The small molecule below binds the protein below.
Small molecule (SMILES): CCC(CC)O[C@@H]1C=C(C(=O)O)C[C@H](N)[C@H]1NC(C)=O

Binding-site contacts:
Ligand atom O1B contacts residue TYR324 of chain 2.A at 3.6 Å.
Ligand atom C4 contacts residue GLU38 of chain 2.A at 3.6 Å.
Ligand atom C1 contacts residue TYR324 of chain 2.A at 3.0 Å (hydrophobic).
Ligand atom C10 contacts residue ARG71 of chain 2.A at 4.0 Å.
Ligand atom C1 contacts residue ARG289 of chain 2.A at 3.5 Å.
Ligand atom C3 contacts residue GLU38 of chain 2.A at 3.8 Å.
Ligand atom C5 contacts residue ASP70 of chain 2.A at 4.0 Å.
Ligand atom C82 contacts residue ARG144 of chain 2.A at 3.8 Å.
Ligand atom C7 contacts residue ARG212 of chain 2.A at 3.7 Å.
Ligand atom C91 contacts residue ASN214 of chain 2.A at 3.6 Å.
Ligand atom C3 contacts residue ARG37 of chain 2.A at 3.9 Å.
Ligand atom C82 contacts residue ILE142 of chain 2.A at 3.9 Å (hydrophobic).
Ligand atom N4 contacts residue ASP70 of chain 2.A at 3.3 Å (salt-bridge).
Ligand atom O1B contacts residue ARG212 of chain 2.A at 3.3 Å (salt-bridge).
Ligand atom C4 contacts residue TYR324 of chain 2.A at 3.7 Å (hydrophobic).
Ligand atom O10 contacts residue ASP70 of chain 2.A at 3.3 Å.
Ligand atom C7 contacts residue GLU198 of chain 2.A at 3.8 Å.
Ligand atom N4 contacts residue GLU38 of chain 2.A at 2.6 Å (salt-bridge).
Ligand atom C81 contacts residue ALA166 of chain 2.A at 3.8 Å (hydrophobic).
Ligand atom O1A contacts residue ARG37 of chain 2.A at 3.1 Å (salt-bridge).
Ligand atom C8 contacts residue ARG144 of chain 2.A at 3.9 Å.
Ligand atom O1B contacts residue ARG289 of chain 2.A at 2.6 Å (salt-bridge).
Ligand atom C5 contacts residue GLU198 of chain 2.A at 4.0 Å.
Ligand atom C11 contacts residue TRP98 of chain 2.A at 3.6 Å (hydrophobic).
Ligand atom C6 contacts residue TYR324 of chain 2.A at 4.0 Å (hydrophobic).
Ligand atom C2 contacts residue TYR324 of chain 2.A at 2.9 Å (hydrophobic).
Ligand atom C11 contacts residue ARG71 of chain 2.A at 3.8 Å.
Ligand atom C3 contacts residue TYR324 of chain 2.A at 3.5 Å (hydrophobic).
Ligand atom C4 contacts residue ASP70 of chain 2.A at 3.3 Å.
Ligand atom O1A contacts residue TYR324 of chain 2.A at 3.3 Å (h-bond).
Ligand atom C7 contacts residue TYR324 of chain 2.A at 3.2 Å (hydrophobic).
Ligand atom C91 contacts residue GLU197 of chain 2.A at 4.0 Å.
Ligand atom C6 contacts residue GLU198 of chain 2.A at 3.8 Å.
Ligand atom C81 contacts residue ARG144 of chain 2.A at 3.2 Å.
Ligand atom C1 contacts residue ARG212 of chain 2.A at 4.0 Å.
Ligand atom O10 contacts residue ARG71 of chain 2.A at 3.0 Å (salt-bridge).
Ligand atom C3 contacts residue ASP70 of chain 2.A at 3.0 Å.
Ligand atom C9 contacts residue GLU197 of chain 2.A at 3.4 Å.
Ligand atom O1A contacts residue ARG289 of chain 2.A at 2.9 Å (salt-bridge).
Ligand atom C91 contacts residue ARG212 of chain 2.A at 3.4 Å.

Sequence of chain 2.A:
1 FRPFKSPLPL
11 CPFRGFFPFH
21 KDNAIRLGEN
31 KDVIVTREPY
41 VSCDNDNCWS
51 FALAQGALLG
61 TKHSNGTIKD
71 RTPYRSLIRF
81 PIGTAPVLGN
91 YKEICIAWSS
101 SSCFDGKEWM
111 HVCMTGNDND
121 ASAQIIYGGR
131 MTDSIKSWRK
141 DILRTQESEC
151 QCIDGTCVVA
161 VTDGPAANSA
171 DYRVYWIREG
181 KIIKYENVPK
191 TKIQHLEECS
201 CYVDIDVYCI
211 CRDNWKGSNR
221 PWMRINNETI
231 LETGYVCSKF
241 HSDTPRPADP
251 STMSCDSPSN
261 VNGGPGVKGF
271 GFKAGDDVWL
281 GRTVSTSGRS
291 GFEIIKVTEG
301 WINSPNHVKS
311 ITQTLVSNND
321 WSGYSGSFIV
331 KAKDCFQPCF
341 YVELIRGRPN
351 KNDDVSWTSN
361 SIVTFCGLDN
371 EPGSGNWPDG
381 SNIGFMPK